Sequence of chain 3.A:
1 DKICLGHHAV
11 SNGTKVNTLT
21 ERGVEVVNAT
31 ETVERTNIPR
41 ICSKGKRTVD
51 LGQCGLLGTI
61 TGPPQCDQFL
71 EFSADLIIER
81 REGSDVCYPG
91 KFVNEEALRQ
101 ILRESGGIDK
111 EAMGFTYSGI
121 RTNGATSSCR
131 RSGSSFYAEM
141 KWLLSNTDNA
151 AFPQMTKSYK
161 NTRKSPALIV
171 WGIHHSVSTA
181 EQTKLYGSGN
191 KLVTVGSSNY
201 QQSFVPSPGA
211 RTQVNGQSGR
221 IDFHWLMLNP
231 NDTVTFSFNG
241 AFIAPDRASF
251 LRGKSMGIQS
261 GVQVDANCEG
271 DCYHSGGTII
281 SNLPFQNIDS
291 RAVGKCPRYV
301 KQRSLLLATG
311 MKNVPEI

Sequence of chain 3.B:
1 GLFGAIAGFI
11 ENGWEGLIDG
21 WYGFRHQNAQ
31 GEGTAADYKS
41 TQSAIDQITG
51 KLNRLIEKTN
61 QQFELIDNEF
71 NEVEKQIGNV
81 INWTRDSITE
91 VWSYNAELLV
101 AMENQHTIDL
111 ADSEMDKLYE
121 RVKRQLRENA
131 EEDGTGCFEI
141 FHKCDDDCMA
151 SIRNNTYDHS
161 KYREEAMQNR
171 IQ

The protein below binds the small molecule below.
Small molecule (SMILES): CC(=O)N[C@@H]1[C@@H](O)[C@H](O)[C@@H](CO)O[C@H]1O

Binding-site contacts:
Ligand atom C4 contacts residue ASN28 of chain 3.A at 4.2 Å.
Ligand atom O5 contacts residue ASN28 of chain 3.A at 2.4 Å (h-bond).
Ligand atom C2 contacts residue ASN28 of chain 3.A at 2.5 Å.
Ligand atom C8 contacts residue ASN28 of chain 3.A at 4.5 Å.
Ligand atom C5 contacts residue ASN28 of chain 3.A at 3.7 Å.
Ligand atom C1 contacts residue THR309 of chain 3.A at 3.9 Å.
Ligand atom C6 contacts residue THR30 of chain 3.A at 3.7 Å.
Ligand atom C5 contacts residue THR30 of chain 3.A at 4.2 Å.
Ligand atom O5 contacts residue THR309 of chain 3.A at 3.4 Å (h-bond).
Ligand atom O7 contacts residue ASN28 of chain 3.A at 3.4 Å (h-bond).
Ligand atom C7 contacts residue ASN28 of chain 3.A at 3.3 Å.
Ligand atom O5 contacts residue ALA29 of chain 3.A at 4.1 Å.
Ligand atom O6 contacts residue LEU52 of chain 3.B at 3.3 Å.
Ligand atom C1 contacts residue ASN28 of chain 3.A at 1.5 Å.
Ligand atom N2 contacts residue ASN28 of chain 3.A at 2.9 Å (h-bond).
Ligand atom C3 contacts residue ASN28 of chain 3.A at 3.8 Å.
Ligand atom C6 contacts residue LEU52 of chain 3.B at 4.2 Å (hydrophobic).
Ligand atom C1 contacts residue ALA29 of chain 3.A at 4.2 Å (hydrophobic).
Ligand atom O6 contacts residue THR309 of chain 3.A at 4.2 Å.